Binding-site contacts:
Ligand atom C5' contacts residue GLU577 of chain 1.D at 3.5 Å.
Ligand atom O3G contacts residue ARG617 of chain 1.D at 2.8 Å (salt-bridge).
Ligand atom O3G contacts residue GLN258 of chain 1.D at 3.5 Å (h-bond).
Ligand atom O3A contacts residue SER36 of chain 1.D at 3.5 Å (h-bond).
Ligand atom O2B contacts residue GLY35 of chain 1.D at 3.4 Å (h-bond).
Ligand atom O3A contacts residue GLY37 of chain 1.D at 2.8 Å (h-bond).
Ligand atom C5 contacts residue ARG40 of chain 1.D at 3.5 Å.
Ligand atom N3B contacts residue ARG291 of chain 1.D at 2.6 Å (salt-bridge).
Ligand atom O1G contacts residue GLU228 of chain 1.D at 3.4 Å (salt-bridge).
Ligand atom O1B contacts residue LYS38 of chain 1.D at 3.3 Å (salt-bridge).
Ligand atom O1B contacts residue MG1 of chain 1.O at 2.4 Å.
Ligand atom O1B contacts residue THR39 of chain 1.D at 2.7 Å (h-bond).
Ligand atom N9 contacts residue TYR290 of chain 1.D at 3.5 Å.
Ligand atom PG contacts residue MG1 of chain 1.O at 3.5 Å.
Ligand atom PB contacts residue LYS38 of chain 1.D at 3.5 Å.
Ligand atom O2A contacts residue GLY37 of chain 1.D at 3.3 Å.
Ligand atom O1G contacts residue THR39 of chain 1.D at 3.6 Å (h-bond).
Ligand atom O2A contacts residue ARG40 of chain 1.D at 2.7 Å (salt-bridge).
Ligand atom O2G contacts residue LYS38 of chain 1.D at 2.6 Å (salt-bridge).
Ligand atom O2B contacts residue LYS38 of chain 1.D at 2.6 Å (salt-bridge).
Ligand atom PG contacts residue ARG291 of chain 1.D at 3.5 Å.
Ligand atom O4' contacts residue TYR290 of chain 1.D at 3.3 Å.
Ligand atom C8 contacts residue ARG40 of chain 1.D at 3.5 Å.
Ligand atom O3G contacts residue ARG291 of chain 1.D at 3.2 Å (salt-bridge).
Ligand atom N6 contacts residue ALA12 of chain 1.D at 3.0 Å (h-bond).
Ligand atom PA contacts residue GLY37 of chain 1.D at 3.5 Å.
Ligand atom O2B contacts residue SER36 of chain 1.D at 3.1 Å (h-bond).
Ligand atom O3' contacts residue GLU577 of chain 1.D at 2.7 Å (salt-bridge).
Ligand atom O1G contacts residue MG1 of chain 1.O at 2.1 Å.
Ligand atom C1' contacts residue TYR290 of chain 1.D at 3.5 Å (hydrophobic).
Ligand atom O2A contacts residue LYS38 of chain 1.D at 3.4 Å (salt-bridge).
Ligand atom N3B contacts residue GLY35 of chain 1.D at 3.2 Å (h-bond).
Ligand atom O2A contacts residue THR39 of chain 1.D at 3.0 Å (h-bond).
Ligand atom C8 contacts residue TYR290 of chain 1.D at 3.5 Å (hydrophobic).
Ligand atom N7 contacts residue ARG40 of chain 1.D at 3.4 Å.
Ligand atom O2G contacts residue GLN258 of chain 1.D at 2.6 Å (h-bond).
Ligand atom O1A contacts residue ARG291 of chain 1.D at 3.3 Å (salt-bridge).
Ligand atom O2G contacts residue ALA34 of chain 1.D at 3.6 Å.
Ligand atom O3A contacts residue LYS38 of chain 1.D at 3.3 Å (salt-bridge).
Ligand atom O2B contacts residue GLY37 of chain 1.D at 3.5 Å (h-bond).

Sequence of chain 1.D:
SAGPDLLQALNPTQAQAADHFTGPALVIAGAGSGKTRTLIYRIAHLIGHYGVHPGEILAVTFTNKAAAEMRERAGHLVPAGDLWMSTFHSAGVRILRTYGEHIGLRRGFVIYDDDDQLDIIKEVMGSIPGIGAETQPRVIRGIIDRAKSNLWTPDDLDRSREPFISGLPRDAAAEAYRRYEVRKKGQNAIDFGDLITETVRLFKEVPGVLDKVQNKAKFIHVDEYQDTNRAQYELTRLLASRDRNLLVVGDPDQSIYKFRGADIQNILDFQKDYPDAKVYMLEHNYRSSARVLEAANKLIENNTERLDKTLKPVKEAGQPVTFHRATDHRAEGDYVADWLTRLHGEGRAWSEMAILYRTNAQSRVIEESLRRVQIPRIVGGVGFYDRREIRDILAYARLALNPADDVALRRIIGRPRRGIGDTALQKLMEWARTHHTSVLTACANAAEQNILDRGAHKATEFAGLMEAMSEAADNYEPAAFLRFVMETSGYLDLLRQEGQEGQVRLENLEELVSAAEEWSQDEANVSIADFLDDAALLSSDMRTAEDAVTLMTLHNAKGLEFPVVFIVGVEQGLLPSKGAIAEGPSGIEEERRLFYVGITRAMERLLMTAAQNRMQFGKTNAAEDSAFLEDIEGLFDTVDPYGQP

A small-molecule ligand and the protein it binds are described below.
Small molecule (SMILES): Nc1ncnc2c1ncn2[C@@H]1O[C@H](CO[P](=O)(O)O[P](=O)(O)NP(=O)(O)O)[C@@H](O)[C@H]1O